A protein and the small-molecule ligand that binds it are described below.
Small molecule (SMILES): C=C(C)[C@@H]1NC(=O)[C@@H](NC)[C@@H](O)c2cc(Cl)c(O)c(c2)O[C@](C)(CC)[C@@H](C(=O)N2CC=C[C@H]2C(=O)N/C(C(=O)N/C(=C/C(=O)O)C(=O)O)=C(\C)CC)NC1=O

Binding-site contacts:
Ligand atom O9 contacts residue THR221 of chain 1.D at 3.2 Å.
Ligand atom C29 contacts residue THR221 of chain 1.D at 3.1 Å.
Ligand atom N5 contacts residue THR221 of chain 1.D at 3.5 Å.
Ligand atom O2 contacts residue THR219 of chain 1.D at 3.6 Å.
Ligand atom C24 contacts residue TYR222 of chain 1.D at 3.1 Å (hydrophobic).
Ligand atom O5 contacts residue VAL175 of chain 1.D at 3.3 Å.
Ligand atom O5 contacts residue PRO220 of chain 1.D at 2.9 Å (h-bond).
Ligand atom C18 contacts residue GLY223 of chain 1.D at 3.8 Å.
Ligand atom C23 contacts residue THR221 of chain 1.D at 3.1 Å.
Ligand atom C1 contacts residue VAL175 of chain 1.D at 3.5 Å (hydrophobic).
Ligand atom O8 contacts residue GLY223 of chain 1.D at 3.7 Å.
Ligand atom O4 contacts residue VAL175 of chain 1.D at 3.5 Å (h-bond).
Ligand atom C23 contacts residue PRO220 of chain 1.D at 3.4 Å (hydrophobic).
Ligand atom C29 contacts residue PRO220 of chain 1.D at 3.4 Å (hydrophobic).
Ligand atom C17 contacts residue TYR222 of chain 1.D at 3.7 Å (hydrophobic).
Ligand atom C22 contacts residue THR221 of chain 1.D at 3.7 Å.
Ligand atom C22 contacts residue TYR222 of chain 1.D at 3.3 Å (hydrophobic).
Ligand atom C36 contacts residue THR221 of chain 1.D at 3.6 Å.
Ligand atom C34 contacts residue TYR222 of chain 1.D at 3.2 Å (hydrophobic).
Ligand atom C26 contacts residue THR219 of chain 1.D at 3.9 Å.
Ligand atom O7 contacts residue TYR222 of chain 1.D at 3.7 Å.
Ligand atom C33 contacts residue TYR222 of chain 1.D at 3.8 Å (hydrophobic).
Ligand atom C23 contacts residue TYR222 of chain 1.D at 3.8 Å (hydrophobic).
Ligand atom C30 contacts residue THR221 of chain 1.D at 3.2 Å.
Ligand atom C35 contacts residue TYR222 of chain 1.D at 3.4 Å (hydrophobic).
Ligand atom N4 contacts residue TYR222 of chain 1.D at 3.7 Å.
Ligand atom C34 contacts residue GLY223 of chain 1.D at 3.8 Å.
Ligand atom C23 contacts residue VAL175 of chain 1.D at 3.6 Å (hydrophobic).
Ligand atom O1 contacts residue VAL175 of chain 1.D at 3.9 Å.
Ligand atom C19 contacts residue THR221 of chain 1.D at 3.8 Å.
Ligand atom C12 contacts residue VAL175 of chain 1.D at 3.2 Å (hydrophobic).
Ligand atom O4 contacts residue ASP177 of chain 1.D at 3.6 Å (salt-bridge).
Ligand atom C13 contacts residue VAL175 of chain 1.D at 3.4 Å (hydrophobic).
Ligand atom C11 contacts residue VAL175 of chain 1.D at 3.5 Å (hydrophobic).
Ligand atom C22 contacts residue PRO220 of chain 1.D at 3.7 Å (hydrophobic).
Ligand atom C9 contacts residue VAL175 of chain 1.D at 3.6 Å (hydrophobic).
Ligand atom CL1 contacts residue PRO220 of chain 1.D at 3.5 Å.
Ligand atom C13 contacts residue SER176 of chain 1.D at 3.7 Å.
Ligand atom CL1 contacts residue TYR208 of chain 1.D at 3.5 Å.
Ligand atom C32 contacts residue TYR222 of chain 1.D at 3.4 Å (hydrophobic).

Sequence of chain 1.D:
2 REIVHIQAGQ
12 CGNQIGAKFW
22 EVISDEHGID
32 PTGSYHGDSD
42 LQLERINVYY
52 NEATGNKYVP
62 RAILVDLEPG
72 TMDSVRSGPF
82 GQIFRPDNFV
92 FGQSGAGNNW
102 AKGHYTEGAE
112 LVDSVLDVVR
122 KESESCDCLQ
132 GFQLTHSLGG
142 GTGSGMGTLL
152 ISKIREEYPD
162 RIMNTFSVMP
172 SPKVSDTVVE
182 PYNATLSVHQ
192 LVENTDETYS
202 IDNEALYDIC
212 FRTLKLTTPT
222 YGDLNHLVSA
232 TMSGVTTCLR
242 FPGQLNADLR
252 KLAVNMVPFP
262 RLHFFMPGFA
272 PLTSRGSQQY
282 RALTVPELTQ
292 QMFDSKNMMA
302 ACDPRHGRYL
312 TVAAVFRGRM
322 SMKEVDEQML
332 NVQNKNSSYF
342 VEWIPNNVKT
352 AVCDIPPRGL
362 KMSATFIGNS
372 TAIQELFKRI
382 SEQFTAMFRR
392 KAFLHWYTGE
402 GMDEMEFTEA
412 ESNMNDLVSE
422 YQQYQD